Binding-site contacts:
Ligand atom C5 contacts residue SER59 of chain 3.B at 3.8 Å.
Ligand atom C4 contacts residue LEU323 of chain 3.B at 3.6 Å (hydrophobic).
Ligand atom O6 contacts residue SER368 of chain 3.B at 3.0 Å (h-bond).
Ligand atom O4 contacts residue GLN79 of chain 3.B at 3.0 Å (h-bond).
Ligand atom O3 contacts residue ARG23 of chain 3.B at 3.1 Å (salt-bridge).
Ligand atom C1 contacts residue SER59 of chain 3.B at 3.5 Å.
Ligand atom O4 contacts residue SER59 of chain 3.B at 3.5 Å (h-bond).
Ligand atom O4 contacts residue LEU24 of chain 3.B at 3.6 Å.
Ligand atom O5 contacts residue ALA372 of chain 3.B at 3.4 Å.
Ligand atom O5 contacts residue ALA58 of chain 3.B at 3.6 Å.
Ligand atom O3 contacts residue ASN375 of chain 3.B at 3.4 Å (h-bond).
Ligand atom C2 contacts residue ALA58 of chain 3.B at 3.7 Å (hydrophobic).
Ligand atom C3 contacts residue TRP252 of chain 3.B at 3.5 Å (hydrophobic).
Ligand atom C2 contacts residue SER59 of chain 3.B at 3.4 Å.
Ligand atom C5 contacts residue TRP231 of chain 3.B at 3.5 Å (hydrophobic).
Ligand atom C5 contacts residue TRP231 of chain 3.B at 3.6 Å (hydrophobic).
Ligand atom C3 contacts residue ASP128 of chain 3.B at 3.3 Å.
Ligand atom C6 contacts residue ALA372 of chain 3.B at 3.7 Å (hydrophobic).
Ligand atom C8 contacts residue GLY288 of chain 3.B at 3.6 Å.
Ligand atom C4 contacts residue ASN375 of chain 3.B at 3.5 Å.
Ligand atom C6 contacts residue PRO25 of chain 3.B at 3.6 Å (hydrophobic).
Ligand atom C4 contacts residue ASP128 of chain 3.B at 3.6 Å.
Ligand atom O2 contacts residue GLY289 of chain 3.B at 3.1 Å (h-bond).
Ligand atom C6 contacts residue TRP231 of chain 3.B at 3.5 Å (hydrophobic).
Ligand atom O4 contacts residue SER59 of chain 3.B at 2.9 Å (h-bond).
Ligand atom O2 contacts residue ASN180 of chain 3.B at 2.7 Å (h-bond).
Ligand atom C2 contacts residue SER290 of chain 3.B at 3.8 Å.
Ligand atom C6 contacts residue TRP231 of chain 3.B at 3.7 Å (hydrophobic).
Ligand atom C8 contacts residue ASN180 of chain 3.B at 3.5 Å.
Ligand atom O6 contacts residue PRO25 of chain 3.B at 3.5 Å.
Ligand atom O3 contacts residue ALA58 of chain 3.B at 3.6 Å.
Ligand atom O4 contacts residue TRP252 of chain 3.B at 3.5 Å.
Ligand atom C3 contacts residue GLU177 of chain 3.B at 3.2 Å.
Ligand atom O3 contacts residue SER290 of chain 3.B at 2.8 Å (h-bond).
Ligand atom O7 contacts residue ARG23 of chain 3.B at 3.0 Å (salt-bridge).
Ligand atom O5 contacts residue SER59 of chain 3.B at 3.5 Å (h-bond).
Ligand atom O4 contacts residue ALA58 of chain 3.B at 3.4 Å (h-bond).
Ligand atom O2 contacts residue GLY288 of chain 3.B at 3.2 Å.
Ligand atom O3 contacts residue ASP128 of chain 3.B at 2.7 Å (salt-bridge).
Ligand atom O3 contacts residue GLY289 of chain 3.B at 3.2 Å (h-bond).

Sequence of chain 3.B:
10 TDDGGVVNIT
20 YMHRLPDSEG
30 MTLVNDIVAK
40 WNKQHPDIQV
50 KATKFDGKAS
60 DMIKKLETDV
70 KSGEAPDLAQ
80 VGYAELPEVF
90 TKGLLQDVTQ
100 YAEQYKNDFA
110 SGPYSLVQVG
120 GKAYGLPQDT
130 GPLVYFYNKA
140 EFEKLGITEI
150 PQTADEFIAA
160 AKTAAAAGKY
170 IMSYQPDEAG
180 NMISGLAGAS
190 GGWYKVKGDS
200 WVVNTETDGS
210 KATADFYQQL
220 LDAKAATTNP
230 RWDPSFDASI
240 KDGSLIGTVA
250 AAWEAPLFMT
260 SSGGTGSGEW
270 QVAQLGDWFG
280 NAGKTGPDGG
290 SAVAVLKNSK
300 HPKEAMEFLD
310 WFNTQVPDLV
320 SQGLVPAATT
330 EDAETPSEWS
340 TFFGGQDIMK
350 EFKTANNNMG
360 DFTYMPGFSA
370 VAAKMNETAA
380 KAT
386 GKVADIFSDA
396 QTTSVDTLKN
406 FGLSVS

This protein binds this small molecule.
Small molecule (SMILES): CC(=O)N[C@H]1[C@H](O[C@H]2[C@@H](O)[C@@H](CO)O[C@@H](O[C@H]3[C@H](O)[C@@H](O)[C@H](O)O[C@@H]3CO)[C@@H]2O)O[C@H](CO)[C@@H](O)[C@@H]1O[C@@H]1O[C@H](CO)[C@H](O)[C@H](O)[C@H]1O